The small molecule below binds the protein below.
Small molecule (SMILES): CC(=O)N[C@H]1[C@H](O[C@H]2[C@H](O)[C@@H](NC(C)=O)CO[C@@H]2CO)O[C@H](CO)[C@@H](O)[C@@H]1O

Binding-site contacts:
Ligand atom C5 contacts residue ASN12 of chain 26.C at 4.1 Å.
Ligand atom C2 contacts residue ASN12 of chain 26.C at 3.2 Å.
Ligand atom C7 contacts residue ASN12 of chain 26.C at 3.9 Å.
Ligand atom O7 contacts residue ASN12 of chain 26.C at 3.7 Å.
Ligand atom N2 contacts residue ASN12 of chain 26.C at 3.8 Å.
Ligand atom C1 contacts residue ASN12 of chain 26.C at 2.2 Å.
Ligand atom O5 contacts residue ASN12 of chain 26.C at 2.7 Å (h-bond).

Sequence of chain 26.C:
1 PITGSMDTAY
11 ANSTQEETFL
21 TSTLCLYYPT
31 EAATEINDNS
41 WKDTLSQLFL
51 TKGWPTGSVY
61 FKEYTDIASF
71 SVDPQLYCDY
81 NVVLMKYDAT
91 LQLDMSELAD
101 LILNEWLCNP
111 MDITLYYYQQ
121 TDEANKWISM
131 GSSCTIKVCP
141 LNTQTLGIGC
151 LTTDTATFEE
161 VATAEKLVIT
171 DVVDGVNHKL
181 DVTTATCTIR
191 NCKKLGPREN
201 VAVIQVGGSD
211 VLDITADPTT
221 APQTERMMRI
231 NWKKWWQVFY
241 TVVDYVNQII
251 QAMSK